Sequence of chain 49.A:
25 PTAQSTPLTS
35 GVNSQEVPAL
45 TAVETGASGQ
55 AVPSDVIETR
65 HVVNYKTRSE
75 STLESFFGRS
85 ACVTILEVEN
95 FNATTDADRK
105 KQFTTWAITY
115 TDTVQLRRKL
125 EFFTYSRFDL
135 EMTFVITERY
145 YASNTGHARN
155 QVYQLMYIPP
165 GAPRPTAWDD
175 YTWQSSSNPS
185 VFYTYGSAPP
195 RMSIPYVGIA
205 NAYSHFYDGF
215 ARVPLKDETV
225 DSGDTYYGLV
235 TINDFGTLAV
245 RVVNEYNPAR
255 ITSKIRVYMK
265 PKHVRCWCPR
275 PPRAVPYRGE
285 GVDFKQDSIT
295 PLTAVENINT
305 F

Binding-site contacts:
Ligand atom O8 contacts residue ALA146 of chain 50.A at 3.3 Å.
Ligand atom C11 contacts residue TYR145 of chain 50.A at 3.7 Å (hydrophobic).
Ligand atom O4 contacts residue PRO252 of chain 49.A at 3.8 Å.
Ligand atom C4 contacts residue TYR145 of chain 50.A at 3.6 Å (hydrophobic).
Ligand atom N5 contacts residue TYR250 of chain 49.A at 4.4 Å.
Ligand atom C3 contacts residue PRO252 of chain 49.A at 3.9 Å (hydrophobic).
Ligand atom C1 contacts residue PRO252 of chain 49.A at 4.1 Å (hydrophobic).
Ligand atom C4 contacts residue PRO252 of chain 49.A at 3.8 Å (hydrophobic).
Ligand atom C7 contacts residue TYR145 of chain 50.A at 3.8 Å (hydrophobic).
Ligand atom O4 contacts residue TYR250 of chain 49.A at 3.4 Å.
Ligand atom C9 contacts residue TYR145 of chain 50.A at 4.2 Å (hydrophobic).
Ligand atom O1A contacts residue ALA146 of chain 50.A at 4.2 Å.
Ligand atom O4 contacts residue ASN251 of chain 49.A at 4.2 Å.
Ligand atom O1B contacts residue ASN148 of chain 50.A at 4.3 Å.
Ligand atom C8 contacts residue ALA146 of chain 50.A at 4.4 Å (hydrophobic).
Ligand atom N5 contacts residue TYR145 of chain 50.A at 2.6 Å (h-bond).
Ligand atom C11 contacts residue ARG143 of chain 50.A at 4.0 Å.
Ligand atom O1B contacts residue SER147 of chain 50.A at 3.1 Å (h-bond).
Ligand atom O1A contacts residue SER147 of chain 50.A at 2.8 Å (h-bond).
Ligand atom C10 contacts residue TYR145 of chain 50.A at 3.6 Å (hydrophobic).
Ligand atom O4 contacts residue TYR145 of chain 50.A at 4.2 Å.
Ligand atom C5 contacts residue TYR145 of chain 50.A at 3.3 Å (hydrophobic).
Ligand atom C1 contacts residue SER147 of chain 50.A at 3.6 Å.
Ligand atom C6 contacts residue ALA146 of chain 50.A at 4.2 Å (hydrophobic).
Ligand atom C10 contacts residue TYR250 of chain 49.A at 3.5 Å (hydrophobic).
Ligand atom O10 contacts residue TYR250 of chain 49.A at 2.7 Å (h-bond).
Ligand atom C6 contacts residue TYR145 of chain 50.A at 3.4 Å (hydrophobic).
Ligand atom O1A contacts residue PRO252 of chain 49.A at 3.3 Å.
Ligand atom O1B contacts residue ALA146 of chain 50.A at 3.2 Å.
Ligand atom C11 contacts residue TYR250 of chain 49.A at 3.7 Å (hydrophobic).
Ligand atom C1 contacts residue ALA146 of chain 50.A at 3.9 Å (hydrophobic).

This small molecule binds to this protein.
Small molecule (SMILES): CC(=O)N[C@H]1[C@H]([C@H](O)[C@H](O)CO)O[C@@](O)(C(=O)O)C[C@@H]1O

Sequence of chain 50.A:
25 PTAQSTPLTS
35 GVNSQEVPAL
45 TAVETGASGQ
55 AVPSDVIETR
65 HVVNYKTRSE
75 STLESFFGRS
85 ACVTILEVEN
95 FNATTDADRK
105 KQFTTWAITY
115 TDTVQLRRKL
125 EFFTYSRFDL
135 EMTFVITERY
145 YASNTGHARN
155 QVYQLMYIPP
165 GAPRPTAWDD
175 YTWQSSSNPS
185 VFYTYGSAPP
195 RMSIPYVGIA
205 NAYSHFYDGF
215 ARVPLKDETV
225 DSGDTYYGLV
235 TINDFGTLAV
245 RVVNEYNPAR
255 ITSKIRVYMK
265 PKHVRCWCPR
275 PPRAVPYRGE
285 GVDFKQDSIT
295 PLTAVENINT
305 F